Sequence of chain 1.A:
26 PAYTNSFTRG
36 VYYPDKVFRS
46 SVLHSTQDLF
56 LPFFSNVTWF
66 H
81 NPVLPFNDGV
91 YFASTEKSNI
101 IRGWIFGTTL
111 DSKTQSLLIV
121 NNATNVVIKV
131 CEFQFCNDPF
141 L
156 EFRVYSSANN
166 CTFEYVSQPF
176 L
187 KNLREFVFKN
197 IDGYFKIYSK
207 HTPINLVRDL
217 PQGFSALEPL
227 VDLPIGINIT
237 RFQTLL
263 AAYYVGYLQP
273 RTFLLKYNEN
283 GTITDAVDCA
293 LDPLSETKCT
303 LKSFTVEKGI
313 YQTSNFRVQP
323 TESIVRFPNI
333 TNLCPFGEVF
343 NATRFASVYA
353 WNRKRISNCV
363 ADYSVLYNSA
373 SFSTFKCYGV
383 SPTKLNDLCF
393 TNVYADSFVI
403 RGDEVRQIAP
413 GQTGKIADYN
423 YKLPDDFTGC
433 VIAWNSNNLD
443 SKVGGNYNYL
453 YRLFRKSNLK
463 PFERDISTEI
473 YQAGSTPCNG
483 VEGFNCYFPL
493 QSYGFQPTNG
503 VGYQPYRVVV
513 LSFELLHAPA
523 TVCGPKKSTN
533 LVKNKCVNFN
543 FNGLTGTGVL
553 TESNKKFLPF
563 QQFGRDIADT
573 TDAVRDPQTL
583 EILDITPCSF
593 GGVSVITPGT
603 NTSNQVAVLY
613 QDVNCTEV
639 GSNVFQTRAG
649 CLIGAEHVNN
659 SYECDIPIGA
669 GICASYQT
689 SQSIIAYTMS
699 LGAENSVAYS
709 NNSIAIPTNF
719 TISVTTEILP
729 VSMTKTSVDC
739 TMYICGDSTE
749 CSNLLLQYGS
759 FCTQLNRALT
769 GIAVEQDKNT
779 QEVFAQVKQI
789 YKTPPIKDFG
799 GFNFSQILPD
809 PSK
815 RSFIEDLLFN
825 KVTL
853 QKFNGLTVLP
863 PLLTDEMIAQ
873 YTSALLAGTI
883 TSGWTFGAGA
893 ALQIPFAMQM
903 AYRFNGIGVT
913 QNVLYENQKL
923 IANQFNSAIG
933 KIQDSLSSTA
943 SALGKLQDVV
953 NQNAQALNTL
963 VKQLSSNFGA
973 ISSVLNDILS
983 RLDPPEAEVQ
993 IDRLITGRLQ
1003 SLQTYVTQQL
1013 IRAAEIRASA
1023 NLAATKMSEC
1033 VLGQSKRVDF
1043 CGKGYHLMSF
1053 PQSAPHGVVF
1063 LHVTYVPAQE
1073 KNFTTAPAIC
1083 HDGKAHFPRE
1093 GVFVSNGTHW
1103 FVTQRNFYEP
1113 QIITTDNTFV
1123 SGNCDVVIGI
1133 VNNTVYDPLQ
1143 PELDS

Binding-site contacts:
Ligand atom N2 contacts residue ASN709 of chain 1.A at 2.9 Å (h-bond).
Ligand atom O6 contacts residue ASN709 of chain 1.A at 4.5 Å.
Ligand atom C5 contacts residue ASN709 of chain 1.A at 3.7 Å.
Ligand atom C1 contacts residue ASN709 of chain 1.A at 1.4 Å.
Ligand atom C8 contacts residue ASN709 of chain 1.A at 4.3 Å.
Ligand atom C3 contacts residue ASN709 of chain 1.A at 3.8 Å.
Ligand atom C2 contacts residue ASN709 of chain 1.A at 2.5 Å.
Ligand atom O7 contacts residue ILE1130 of chain 1.A at 4.4 Å.
Ligand atom O7 contacts residue ASN709 of chain 1.A at 2.9 Å (h-bond).
Ligand atom C7 contacts residue ASN709 of chain 1.A at 3.1 Å.
Ligand atom C8 contacts residue GLY1131 of chain 1.A at 3.7 Å.
Ligand atom C4 contacts residue ASN709 of chain 1.A at 4.2 Å.
Ligand atom O5 contacts residue ASN709 of chain 1.A at 2.4 Å (h-bond).

The small molecule below binds the protein below.
Small molecule (SMILES): CC(=O)N[C@@H]1[C@@H](O)[C@H](O)[C@@H](CO)O[C@H]1O